Binding-site contacts:
Ligand atom O2P contacts residue LYS134 of chain 1.A at 3.5 Å (salt-bridge).
Ligand atom C1 contacts residue ASN273 of chain 1.A at 3.1 Å.
Ligand atom O1 contacts residue PRO102 of chain 1.A at 2.9 Å (h-bond).
Ligand atom O5 contacts residue HIS101 of chain 1.A at 3.0 Å (h-bond).
Ligand atom O3P contacts residue ALA269 of chain 1.A at 2.8 Å (h-bond).
Ligand atom O2 contacts residue ASP272 of chain 1.A at 3.2 Å.
Ligand atom O1 contacts residue SER107 of chain 1.A at 3.3 Å (h-bond).
Ligand atom O1 contacts residue HIS133 of chain 1.A at 3.4 Å.
Ligand atom C3 contacts residue HIS133 of chain 1.A at 3.1 Å.
Ligand atom C4 contacts residue LYS134 of chain 1.A at 2.5 Å.
Ligand atom C2 contacts residue HIS101 of chain 1.A at 3.7 Å.
Ligand atom C2 contacts residue ASN273 of chain 1.A at 3.5 Å.
Ligand atom O3P contacts residue MET268 of chain 1.A at 3.2 Å.
Ligand atom O6 contacts residue PRO135 of chain 1.A at 3.7 Å.
Ligand atom O6 contacts residue GLU136 of chain 1.A at 3.1 Å (salt-bridge).
Ligand atom O1P contacts residue ASP272 of chain 1.A at 3.5 Å.
Ligand atom O2P contacts residue ALA269 of chain 1.A at 2.7 Å (h-bond).
Ligand atom C5 contacts residue HIS101 of chain 1.A at 3.1 Å.
Ligand atom P contacts residue ALA269 of chain 1.A at 3.4 Å.
Ligand atom P contacts residue PRO135 of chain 1.A at 3.6 Å.
Ligand atom O2P contacts residue PRO135 of chain 1.A at 2.5 Å (h-bond).
Ligand atom O4 contacts residue HIS101 of chain 1.A at 3.3 Å.
Ligand atom C1 contacts residue HIS101 of chain 1.A at 3.3 Å.
Ligand atom O2P contacts residue MET268 of chain 1.A at 3.5 Å.
Ligand atom O2 contacts residue ASN273 of chain 1.A at 3.2 Å (h-bond).
Ligand atom C3 contacts residue LYS134 of chain 1.A at 2.9 Å.
Ligand atom C6 contacts residue GLU136 of chain 1.A at 2.9 Å.
Ligand atom O4 contacts residue LYS134 of chain 1.A at 2.5 Å (salt-bridge).
Ligand atom O1 contacts residue ASN273 of chain 1.A at 3.1 Å (h-bond).
Ligand atom C6 contacts residue HIS101 of chain 1.A at 3.7 Å.
Ligand atom O3P contacts residue ASP272 of chain 1.A at 3.4 Å.
Ligand atom O2 contacts residue LYS134 of chain 1.A at 2.6 Å (salt-bridge).
Ligand atom O5 contacts residue ASP272 of chain 1.A at 3.0 Å.
Ligand atom O5 contacts residue ASN273 of chain 1.A at 3.2 Å (h-bond).
Ligand atom O4 contacts residue HIS133 of chain 1.A at 3.5 Å (h-bond).
Ligand atom O3 contacts residue HIS133 of chain 1.A at 3.1 Å.
Ligand atom O1P contacts residue LYS134 of chain 1.A at 2.8 Å.
Ligand atom C6 contacts residue ASP272 of chain 1.A at 3.1 Å.
Ligand atom C3 contacts residue HIS101 of chain 1.A at 3.6 Å.
Ligand atom O3 contacts residue LYS134 of chain 1.A at 2.2 Å (salt-bridge).

Sequence of chain 1.A:
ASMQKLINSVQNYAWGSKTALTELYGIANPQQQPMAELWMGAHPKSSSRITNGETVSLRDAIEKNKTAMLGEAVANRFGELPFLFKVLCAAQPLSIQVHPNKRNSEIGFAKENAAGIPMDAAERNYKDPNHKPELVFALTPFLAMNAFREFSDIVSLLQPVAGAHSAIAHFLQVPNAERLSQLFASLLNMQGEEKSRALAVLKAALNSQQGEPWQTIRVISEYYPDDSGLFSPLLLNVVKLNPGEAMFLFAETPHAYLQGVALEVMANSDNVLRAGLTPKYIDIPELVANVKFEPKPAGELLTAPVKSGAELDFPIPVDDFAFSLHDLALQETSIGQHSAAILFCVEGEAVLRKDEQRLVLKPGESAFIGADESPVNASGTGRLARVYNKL

The small molecule below binds the protein below.
Small molecule (SMILES): O=P(O)(O)OC[C@H]1O[C@](O)(CO)[C@@H](O)[C@@H]1O